Binding-site contacts:
Ligand atom C3 contacts residue ASN315 of chain 1.A at 3.8 Å.
Ligand atom C2 contacts residue ASN315 of chain 1.A at 2.5 Å.
Ligand atom C7 contacts residue ASN315 of chain 1.A at 3.1 Å.
Ligand atom C8 contacts residue ASN315 of chain 1.A at 3.6 Å.
Ligand atom N2 contacts residue ASN315 of chain 1.A at 2.8 Å (h-bond).
Ligand atom O5 contacts residue ASN315 of chain 1.A at 2.3 Å (h-bond).
Ligand atom O7 contacts residue ASN315 of chain 1.A at 3.3 Å (h-bond).
Ligand atom C8 contacts residue GLN564 of chain 1.A at 3.8 Å.
Ligand atom C5 contacts residue ASN315 of chain 1.A at 3.6 Å.
Ligand atom C8 contacts residue PHE313 of chain 1.A at 3.5 Å (hydrophobic).
Ligand atom C4 contacts residue ASN315 of chain 1.A at 4.2 Å.
Ligand atom C1 contacts residue ASN315 of chain 1.A at 1.4 Å.

This protein binds this small molecule.
Small molecule (SMILES): CC(=O)N[C@@H]1[C@@H](O)[C@H](O)[C@@H](CO)O[C@H]1O

Sequence of chain 1.A:
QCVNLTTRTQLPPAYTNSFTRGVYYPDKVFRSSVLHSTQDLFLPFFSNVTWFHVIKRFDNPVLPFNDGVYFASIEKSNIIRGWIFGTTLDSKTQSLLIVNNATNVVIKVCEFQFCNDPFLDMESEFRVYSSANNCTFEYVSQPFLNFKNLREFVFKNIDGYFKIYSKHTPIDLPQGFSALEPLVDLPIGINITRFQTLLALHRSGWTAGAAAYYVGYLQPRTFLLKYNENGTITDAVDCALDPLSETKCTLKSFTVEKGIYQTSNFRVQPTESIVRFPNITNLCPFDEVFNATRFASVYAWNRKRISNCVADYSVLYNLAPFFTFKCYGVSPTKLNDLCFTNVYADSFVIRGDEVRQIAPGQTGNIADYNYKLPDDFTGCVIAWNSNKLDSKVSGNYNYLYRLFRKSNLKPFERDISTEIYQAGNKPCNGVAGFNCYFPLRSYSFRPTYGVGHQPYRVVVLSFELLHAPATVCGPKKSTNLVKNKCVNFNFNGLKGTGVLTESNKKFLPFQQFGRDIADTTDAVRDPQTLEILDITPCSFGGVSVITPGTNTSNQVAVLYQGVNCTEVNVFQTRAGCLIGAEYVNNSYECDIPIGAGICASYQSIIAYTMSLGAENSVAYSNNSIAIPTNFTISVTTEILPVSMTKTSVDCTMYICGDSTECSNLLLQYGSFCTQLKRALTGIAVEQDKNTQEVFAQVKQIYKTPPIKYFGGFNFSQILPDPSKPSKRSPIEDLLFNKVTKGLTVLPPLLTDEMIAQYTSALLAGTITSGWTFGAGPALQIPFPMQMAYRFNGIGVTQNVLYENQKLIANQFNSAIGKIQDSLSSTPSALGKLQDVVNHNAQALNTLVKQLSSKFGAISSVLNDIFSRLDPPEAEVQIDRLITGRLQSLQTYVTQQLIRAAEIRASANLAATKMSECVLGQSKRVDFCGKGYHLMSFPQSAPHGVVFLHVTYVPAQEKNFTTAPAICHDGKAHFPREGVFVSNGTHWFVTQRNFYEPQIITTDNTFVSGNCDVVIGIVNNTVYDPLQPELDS